Sequence of chain 1.C:
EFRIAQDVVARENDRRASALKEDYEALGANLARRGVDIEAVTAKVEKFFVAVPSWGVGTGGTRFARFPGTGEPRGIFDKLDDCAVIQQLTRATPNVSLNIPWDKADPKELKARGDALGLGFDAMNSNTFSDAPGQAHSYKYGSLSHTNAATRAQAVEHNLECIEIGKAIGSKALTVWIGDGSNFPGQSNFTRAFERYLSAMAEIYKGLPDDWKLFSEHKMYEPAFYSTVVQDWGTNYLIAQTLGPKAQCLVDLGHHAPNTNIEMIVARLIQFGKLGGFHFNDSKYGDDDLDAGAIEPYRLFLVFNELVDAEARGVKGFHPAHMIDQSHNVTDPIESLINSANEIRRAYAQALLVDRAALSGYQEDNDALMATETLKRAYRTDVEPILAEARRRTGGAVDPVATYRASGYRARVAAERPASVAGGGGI

Sequence of chain 1.D:
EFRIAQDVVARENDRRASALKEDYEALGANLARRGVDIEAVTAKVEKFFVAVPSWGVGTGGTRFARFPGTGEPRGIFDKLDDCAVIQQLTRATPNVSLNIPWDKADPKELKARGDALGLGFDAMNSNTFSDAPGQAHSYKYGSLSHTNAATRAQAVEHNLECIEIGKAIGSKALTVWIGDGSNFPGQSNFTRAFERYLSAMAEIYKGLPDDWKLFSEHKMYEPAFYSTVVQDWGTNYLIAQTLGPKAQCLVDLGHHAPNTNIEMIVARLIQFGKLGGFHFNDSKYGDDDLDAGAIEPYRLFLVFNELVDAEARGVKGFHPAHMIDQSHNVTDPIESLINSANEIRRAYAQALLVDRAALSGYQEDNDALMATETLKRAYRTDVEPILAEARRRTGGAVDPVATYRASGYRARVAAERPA

The protein below binds the small molecule below.
Small molecule (SMILES): C[C@H](O)[C@H](O)[C@@H](O)[C@@H](O)C=O

Binding-site contacts:
Ligand atom O2 contacts residue RM41 of chain 1.T at 0.1 Å (h-bond).
Ligand atom O3 contacts residue HIS281 of chain 1.D at 3.4 Å.
Ligand atom C3 contacts residue MN1 of chain 1.W at 3.4 Å.
Ligand atom O2 contacts residue MN1 of chain 1.W at 2.4 Å.
Ligand atom C4 contacts residue RM41 of chain 1.T at 0.6 Å.
Ligand atom O2 contacts residue ASP327 of chain 1.D at 2.7 Å (salt-bridge).
Ligand atom O1 contacts residue RM41 of chain 1.T at 0.3 Å (h-bond).
Ligand atom C3 contacts residue ASP327 of chain 1.D at 3.6 Å.
Ligand atom O1 contacts residue HIS257 of chain 1.D at 3.5 Å (h-bond).
Ligand atom C2 contacts residue HIS257 of chain 1.D at 3.5 Å.
Ligand atom O1 contacts residue LYS221 of chain 1.D at 2.7 Å (salt-bridge).
Ligand atom O3 contacts residue ASP327 of chain 1.D at 3.1 Å (salt-bridge).
Ligand atom C5 contacts residue RM41 of chain 1.T at 0.7 Å.
Ligand atom C1 contacts residue PHE66 of chain 1.C at 3.7 Å (hydrophobic).
Ligand atom C2 contacts residue GLU219 of chain 1.D at 3.5 Å.
Ligand atom O1 contacts residue MN1 of chain 1.X at 2.2 Å.
Ligand atom O2 contacts residue MN1 of chain 1.X at 2.1 Å.
Ligand atom C3 contacts residue RM41 of chain 1.T at 0.4 Å.
Ligand atom O2 contacts residue GLU219 of chain 1.D at 3.3 Å (salt-bridge).
Ligand atom O3 contacts residue MN1 of chain 1.W at 2.5 Å.
Ligand atom C6 contacts residue RM41 of chain 1.T at 1.7 Å.
Ligand atom O4 contacts residue ASP327 of chain 1.D at 2.7 Å (salt-bridge).
Ligand atom O2 contacts residue ASP254 of chain 1.D at 3.2 Å (salt-bridge).
Ligand atom C2 contacts residue MN1 of chain 1.W at 3.1 Å.
Ligand atom C2 contacts residue ASP327 of chain 1.D at 3.7 Å.
Ligand atom O1 contacts residue ASP289 of chain 1.D at 3.3 Å (salt-bridge).
Ligand atom O3 contacts residue GLU219 of chain 1.D at 2.9 Å (salt-bridge).
Ligand atom C4 contacts residue ASP327 of chain 1.D at 3.6 Å.
Ligand atom O4 contacts residue RM41 of chain 1.T at 1.7 Å.
Ligand atom C2 contacts residue MN1 of chain 1.X at 2.9 Å.
Ligand atom O1 contacts residue TRP179 of chain 1.D at 3.7 Å.
Ligand atom C1 contacts residue MN1 of chain 1.X at 2.8 Å.
Ligand atom C1 contacts residue TRP179 of chain 1.D at 3.5 Å (hydrophobic).
Ligand atom C6 contacts residue TRP57 of chain 1.D at 3.6 Å (hydrophobic).
Ligand atom O3 contacts residue RM41 of chain 1.T at 0.4 Å (h-bond).
Ligand atom C2 contacts residue RM41 of chain 1.T at 0.2 Å.
Ligand atom O2 contacts residue HIS257 of chain 1.D at 3.2 Å.
Ligand atom O5 contacts residue RM41 of chain 1.T at 1.0 Å (h-bond).
Ligand atom C1 contacts residue RM41 of chain 1.T at 0.4 Å.
Ligand atom O1 contacts residue PHE66 of chain 1.C at 3.4 Å.